Binding-site contacts:
Ligand atom NAD contacts residue GLY280 of chain 1.A at 4.2 Å.
Ligand atom CCF contacts residue PHE198 of chain 1.B at 3.2 Å (hydrophobic).
Ligand atom NAB contacts residue THR283 of chain 1.A at 3.8 Å.
Ligand atom CCB contacts residue PHE198 of chain 1.B at 4.0 Å (hydrophobic).
Ligand atom CDE contacts residue LYS206 of chain 1.B at 4.0 Å.
Ligand atom CDE contacts residue GLU199 of chain 1.B at 4.2 Å.
Ligand atom CAA contacts residue THR283 of chain 1.A at 3.4 Å.
Ligand atom CDD contacts residue LEU205 of chain 1.B at 3.7 Å (hydrophobic).
Ligand atom CCE contacts residue PHE198 of chain 1.B at 3.0 Å (hydrophobic).
Ligand atom CAF contacts residue GLY280 of chain 1.A at 3.0 Å.
Ligand atom CCE contacts residue LYS206 of chain 1.B at 4.2 Å.
Ligand atom CCB contacts residue ILE344 of chain 1.A at 3.9 Å (hydrophobic).
Ligand atom CCC contacts residue PHE198 of chain 1.B at 3.8 Å (hydrophobic).
Ligand atom CCA contacts residue PHE198 of chain 1.B at 3.9 Å (hydrophobic).
Ligand atom CDD contacts residue LYS206 of chain 1.B at 4.0 Å.
Ligand atom CDF contacts residue SER202 of chain 1.B at 4.2 Å.
Ligand atom CCD contacts residue PHE198 of chain 1.B at 3.5 Å (hydrophobic).
Ligand atom CDC contacts residue GLY347 of chain 1.A at 3.8 Å.
Ligand atom CAC contacts residue THR283 of chain 1.A at 4.0 Å.
Ligand atom CAA contacts residue ALA279 of chain 1.A at 3.1 Å (hydrophobic).
Ligand atom CDF contacts residue PHE198 of chain 1.B at 3.9 Å (hydrophobic).
Ligand atom CDA contacts residue PHE198 of chain 1.B at 4.1 Å (hydrophobic).
Ligand atom CAE contacts residue GLY280 of chain 1.A at 3.4 Å.
Ligand atom CDD contacts residue PRO349 of chain 1.A at 3.9 Å (hydrophobic).
Ligand atom CAF contacts residue ALA279 of chain 1.A at 3.4 Å (hydrophobic).
Ligand atom CCC contacts residue VAL348 of chain 1.A at 3.9 Å (hydrophobic).
Ligand atom CAF contacts residue HEM1 of chain 1.E at 3.9 Å.
Ligand atom CCC contacts residue ILE344 of chain 1.A at 4.2 Å (hydrophobic).
Ligand atom CDE contacts residue LEU205 of chain 1.B at 4.0 Å (hydrophobic).
Ligand atom NAD contacts residue HEM1 of chain 1.E at 2.1 Å.
Ligand atom NAB contacts residue ALA279 of chain 1.A at 3.5 Å (h-bond).
Ligand atom NAB contacts residue GLY280 of chain 1.A at 3.7 Å.
Ligand atom CAC contacts residue HEM1 of chain 1.E at 3.1 Å.
Ligand atom CDB contacts residue GLY347 of chain 1.A at 4.1 Å.
Ligand atom CDC contacts residue PRO349 of chain 1.A at 4.0 Å (hydrophobic).
Ligand atom CDF contacts residue GLU199 of chain 1.B at 4.1 Å.
Ligand atom CDE contacts residue PHE204 of chain 1.B at 3.5 Å (hydrophobic).
Ligand atom CDF contacts residue LYS206 of chain 1.B at 4.1 Å.
Ligand atom CAE contacts residue HEM1 of chain 1.E at 2.6 Å.
Ligand atom CAC contacts residue ILE344 of chain 1.A at 3.9 Å (hydrophobic).

Sequence of chain 1.A:
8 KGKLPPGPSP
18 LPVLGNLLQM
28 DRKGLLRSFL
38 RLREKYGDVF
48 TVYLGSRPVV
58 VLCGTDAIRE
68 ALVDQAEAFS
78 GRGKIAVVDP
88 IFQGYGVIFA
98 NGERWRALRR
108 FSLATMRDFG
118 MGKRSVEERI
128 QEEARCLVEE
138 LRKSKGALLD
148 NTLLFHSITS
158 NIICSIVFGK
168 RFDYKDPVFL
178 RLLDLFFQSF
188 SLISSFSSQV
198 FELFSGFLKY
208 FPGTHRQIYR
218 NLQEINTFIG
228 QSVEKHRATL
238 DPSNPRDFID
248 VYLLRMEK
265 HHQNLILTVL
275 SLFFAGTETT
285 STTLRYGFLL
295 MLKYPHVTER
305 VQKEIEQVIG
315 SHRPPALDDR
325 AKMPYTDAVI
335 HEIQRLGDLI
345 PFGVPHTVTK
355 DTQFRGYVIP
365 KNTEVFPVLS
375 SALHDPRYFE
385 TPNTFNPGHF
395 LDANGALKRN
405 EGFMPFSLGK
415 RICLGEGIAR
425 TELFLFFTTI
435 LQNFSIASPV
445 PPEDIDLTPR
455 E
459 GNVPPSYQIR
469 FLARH

Sequence of chain 1.B:
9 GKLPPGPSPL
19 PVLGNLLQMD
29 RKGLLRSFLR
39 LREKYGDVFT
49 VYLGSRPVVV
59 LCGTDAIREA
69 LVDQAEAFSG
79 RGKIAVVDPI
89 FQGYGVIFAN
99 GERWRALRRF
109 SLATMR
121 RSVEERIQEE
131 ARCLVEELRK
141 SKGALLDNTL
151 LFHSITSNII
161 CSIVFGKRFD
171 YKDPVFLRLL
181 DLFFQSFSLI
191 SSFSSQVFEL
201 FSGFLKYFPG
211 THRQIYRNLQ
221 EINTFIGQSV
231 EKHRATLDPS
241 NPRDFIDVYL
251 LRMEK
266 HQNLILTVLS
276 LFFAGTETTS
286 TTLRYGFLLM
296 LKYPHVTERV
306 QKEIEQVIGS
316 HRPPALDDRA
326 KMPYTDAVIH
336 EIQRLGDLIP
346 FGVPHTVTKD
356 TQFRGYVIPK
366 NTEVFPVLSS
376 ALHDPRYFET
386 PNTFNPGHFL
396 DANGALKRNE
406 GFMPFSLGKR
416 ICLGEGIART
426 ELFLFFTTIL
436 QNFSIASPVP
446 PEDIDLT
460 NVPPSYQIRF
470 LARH

The protein below binds the small molecule below.
Small molecule (SMILES): c1ccc(-c2ccc(Cn3ccnc3)cc2)cc1